A protein and the small-molecule ligand that binds it are described below.
Small molecule (SMILES): C[C@H](NC(=O)[C@H](Cc1ccc(O)cc1)NC(=O)[C@@H](N)Cc1ccc(O)cc1)C(=O)O

Sequence of chain 1.E:
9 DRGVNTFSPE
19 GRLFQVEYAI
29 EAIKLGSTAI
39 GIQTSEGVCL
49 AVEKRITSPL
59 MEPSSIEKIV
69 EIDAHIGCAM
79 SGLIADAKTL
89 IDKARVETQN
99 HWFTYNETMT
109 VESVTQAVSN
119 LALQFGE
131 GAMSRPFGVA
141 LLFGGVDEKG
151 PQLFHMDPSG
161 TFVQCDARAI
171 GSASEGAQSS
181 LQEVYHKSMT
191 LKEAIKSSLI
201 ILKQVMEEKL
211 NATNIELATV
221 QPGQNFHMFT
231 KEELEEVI

Sequence of chain 1.F:
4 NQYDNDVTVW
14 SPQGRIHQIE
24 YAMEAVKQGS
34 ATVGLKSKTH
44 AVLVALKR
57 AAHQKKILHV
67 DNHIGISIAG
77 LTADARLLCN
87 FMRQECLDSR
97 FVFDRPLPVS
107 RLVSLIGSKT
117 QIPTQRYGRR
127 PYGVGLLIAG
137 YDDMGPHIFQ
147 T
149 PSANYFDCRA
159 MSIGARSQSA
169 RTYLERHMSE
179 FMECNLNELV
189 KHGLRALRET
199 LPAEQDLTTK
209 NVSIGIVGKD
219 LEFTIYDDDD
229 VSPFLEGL

Binding-site contacts:
Ligand atom N contacts residue THR161 of chain 1.E at 3.5 Å (h-bond).
Ligand atom C contacts residue SER33 of chain 1.F at 3.7 Å.
Ligand atom CE1 contacts residue VAL24 of chain 1.E at 3.9 Å (hydrophobic).
Ligand atom CB contacts residue ILE74 of chain 1.F at 3.6 Å (hydrophobic).
Ligand atom N contacts residue THR78 of chain 1.F at 3.6 Å.
Ligand atom O contacts residue THR161 of chain 1.E at 3.6 Å.
Ligand atom OH contacts residue LEU21 of chain 1.E at 2.9 Å (h-bond).
Ligand atom N contacts residue GLY76 of chain 1.F at 3.0 Å (h-bond).
Ligand atom OXT contacts residue SER33 of chain 1.F at 2.7 Å (h-bond).
Ligand atom CA contacts residue SER159 of chain 1.E at 3.8 Å.
Ligand atom CD2 contacts residue GLY76 of chain 1.F at 3.9 Å.
Ligand atom CZ contacts residue GLY19 of chain 1.E at 3.6 Å.
Ligand atom CA contacts residue THR78 of chain 1.F at 3.9 Å.
Ligand atom CD1 contacts residue SER159 of chain 1.E at 3.9 Å.
Ligand atom CD2 contacts residue GLU25 of chain 1.E at 3.4 Å.
Ligand atom CA contacts residue GLY76 of chain 1.F at 3.5 Å.
Ligand atom CB contacts residue GLY76 of chain 1.F at 3.8 Å.
Ligand atom C contacts residue LYS62 of chain 1.F at 3.5 Å.
Ligand atom CE2 contacts residue GLY19 of chain 1.E at 3.7 Å.
Ligand atom OH contacts residue ARG20 of chain 1.E at 3.4 Å.
Ligand atom OXT contacts residue LYS62 of chain 1.F at 3.1 Å (salt-bridge).
Ligand atom CE2 contacts residue GLU25 of chain 1.E at 2.8 Å.
Ligand atom CA contacts residue GLY76 of chain 1.F at 4.0 Å.
Ligand atom CB contacts residue THR78 of chain 1.F at 3.5 Å.
Ligand atom O contacts residue GLY32 of chain 1.F at 3.2 Å.
Ligand atom CE2 contacts residue ALA28 of chain 1.F at 3.5 Å (hydrophobic).
Ligand atom CE1 contacts residue LEU77 of chain 1.F at 3.8 Å (hydrophobic).
Ligand atom C contacts residue THR78 of chain 1.F at 3.5 Å.
Ligand atom CA contacts residue THR161 of chain 1.E at 3.6 Å.
Ligand atom CZ contacts residue GLU25 of chain 1.E at 3.7 Å.
Ligand atom O contacts residue GLY76 of chain 1.F at 3.4 Å (h-bond).
Ligand atom C contacts residue GLY76 of chain 1.F at 3.7 Å.
Ligand atom O contacts residue SER33 of chain 1.F at 3.5 Å (h-bond).
Ligand atom OH contacts residue GLY19 of chain 1.E at 2.7 Å (h-bond).
Ligand atom O contacts residue ALA75 of chain 1.F at 3.4 Å.
Ligand atom O contacts residue LYS62 of chain 1.F at 3.3 Å (salt-bridge).
Ligand atom O contacts residue THR78 of chain 1.F at 3.6 Å.
Ligand atom C contacts residue THR161 of chain 1.E at 3.8 Å.
Ligand atom C contacts residue GLY32 of chain 1.F at 3.9 Å.
Ligand atom CD2 contacts residue ALA28 of chain 1.F at 3.3 Å (hydrophobic).